Sequence of chain 8.C:
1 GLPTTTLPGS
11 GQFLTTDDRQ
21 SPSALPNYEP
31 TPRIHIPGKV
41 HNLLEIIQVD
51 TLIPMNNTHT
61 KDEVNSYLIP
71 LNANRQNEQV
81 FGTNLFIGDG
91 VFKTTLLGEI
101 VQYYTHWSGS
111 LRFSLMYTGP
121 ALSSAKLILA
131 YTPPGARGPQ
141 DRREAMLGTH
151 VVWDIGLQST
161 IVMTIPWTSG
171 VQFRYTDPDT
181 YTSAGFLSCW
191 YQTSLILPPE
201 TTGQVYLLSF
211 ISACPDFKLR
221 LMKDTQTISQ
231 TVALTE

A protein and the small-molecule ligand that binds it are described below.
Small molecule (SMILES): Cc1cc(CCCCCCCOc2ccc(C3=N[C@@H](C)CO3)cc2)on1

Sequence of chain 8.A:
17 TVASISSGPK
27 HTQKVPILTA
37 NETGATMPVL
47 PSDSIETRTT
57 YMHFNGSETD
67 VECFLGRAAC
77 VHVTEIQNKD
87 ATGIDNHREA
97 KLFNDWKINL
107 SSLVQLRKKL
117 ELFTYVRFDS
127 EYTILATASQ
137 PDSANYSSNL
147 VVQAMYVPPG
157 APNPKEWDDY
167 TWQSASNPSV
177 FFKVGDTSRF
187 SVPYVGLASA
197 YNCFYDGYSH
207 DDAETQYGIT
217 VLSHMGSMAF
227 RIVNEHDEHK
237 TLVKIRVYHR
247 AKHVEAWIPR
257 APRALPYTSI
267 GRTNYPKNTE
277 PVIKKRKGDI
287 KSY

Binding-site contacts:
Ligand atom C4 contacts residue PHE186 of chain 8.A at 3.6 Å (hydrophobic).
Ligand atom C5 contacts residue TYR152 of chain 8.A at 3.8 Å (hydrophobic).
Ligand atom C31 contacts residue PRO174 of chain 8.A at 3.4 Å (hydrophobic).
Ligand atom C3C contacts residue VAL188 of chain 8.A at 3.3 Å (hydrophobic).
Ligand atom C3 contacts residue PHE186 of chain 8.A at 3.8 Å (hydrophobic).
Ligand atom C6B contacts residue TYR197 of chain 8.A at 3.7 Å (hydrophobic).
Ligand atom O1 contacts residue ALA24 of chain 8.C at 3.6 Å.
Ligand atom C1C contacts residue TYR152 of chain 8.A at 4.0 Å (hydrophobic).
Ligand atom C31 contacts residue VAL176 of chain 8.A at 3.3 Å (hydrophobic).
Ligand atom C4 contacts residue MET224 of chain 8.A at 3.8 Å (hydrophobic).
Ligand atom O1B contacts residue ILE104 of chain 8.A at 3.9 Å.
Ligand atom C7C contacts residue VAL191 of chain 8.A at 4.0 Å (hydrophobic).
Ligand atom C31 contacts residue SER175 of chain 8.A at 3.6 Å.
Ligand atom C4B contacts residue LEU106 of chain 8.A at 4.0 Å (hydrophobic).
Ligand atom C2C contacts residue VAL188 of chain 8.A at 3.2 Å (hydrophobic).
Ligand atom C2C contacts residue TYR152 of chain 8.A at 4.0 Å (hydrophobic).
Ligand atom C6B contacts residue LEU106 of chain 8.A at 4.0 Å (hydrophobic).
Ligand atom C4C contacts residue TYR152 of chain 8.A at 3.8 Å (hydrophobic).
Ligand atom C4C contacts residue ILE104 of chain 8.A at 3.9 Å (hydrophobic).
Ligand atom C3 contacts residue PRO174 of chain 8.A at 3.8 Å (hydrophobic).
Ligand atom C5C contacts residue ILE104 of chain 8.A at 3.8 Å (hydrophobic).
Ligand atom C5 contacts residue PHE186 of chain 8.A at 3.5 Å (hydrophobic).
Ligand atom N2 contacts residue PRO174 of chain 8.A at 3.9 Å.
Ligand atom C7C contacts residue TYR128 of chain 8.A at 3.6 Å (hydrophobic).
Ligand atom C6C contacts residue VAL191 of chain 8.A at 3.2 Å (hydrophobic).
Ligand atom C4A contacts residue ASN198 of chain 8.A at 3.9 Å.
Ligand atom C5C contacts residue TYR128 of chain 8.A at 3.5 Å (hydrophobic).
Ligand atom O1 contacts residue PHE186 of chain 8.A at 3.5 Å.
Ligand atom N2 contacts residue PHE186 of chain 8.A at 3.7 Å.
Ligand atom N2 contacts residue ALA24 of chain 8.C at 3.4 Å.
Ligand atom C31 contacts residue ALA150 of chain 8.A at 3.1 Å (hydrophobic).
Ligand atom O1 contacts residue VAL188 of chain 8.A at 3.8 Å.
Ligand atom C5B contacts residue LEU106 of chain 8.A at 3.8 Å (hydrophobic).
Ligand atom C5B contacts residue TYR197 of chain 8.A at 3.8 Å (hydrophobic).
Ligand atom O1 contacts residue TYR152 of chain 8.A at 3.9 Å.
Ligand atom C7C contacts residue TYR197 of chain 8.A at 3.8 Å (hydrophobic).
Ligand atom C3C contacts residue TYR128 of chain 8.A at 3.9 Å (hydrophobic).
Ligand atom O1B contacts residue TYR128 of chain 8.A at 3.9 Å.
Ligand atom C4 contacts residue TYR152 of chain 8.A at 3.9 Å (hydrophobic).
Ligand atom CM1 contacts residue SER107 of chain 8.A at 3.9 Å.